A small-molecule ligand and the protein it binds are described below.
Small molecule (SMILES): CC(=O)N[C@H]1[C@H](O[C@H]2[C@H](O)[C@@H](NC(C)=O)CO[C@@H]2CO)O[C@H](CO)[C@@H](O)[C@@H]1O

Sequence of chain 1.C:
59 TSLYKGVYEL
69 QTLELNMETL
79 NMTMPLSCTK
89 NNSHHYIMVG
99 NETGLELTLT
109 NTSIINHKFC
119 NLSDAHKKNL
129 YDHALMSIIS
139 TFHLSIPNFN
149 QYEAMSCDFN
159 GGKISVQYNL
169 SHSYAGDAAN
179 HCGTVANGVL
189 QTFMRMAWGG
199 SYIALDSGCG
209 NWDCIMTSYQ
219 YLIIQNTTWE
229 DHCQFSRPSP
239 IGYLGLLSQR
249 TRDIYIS

Binding-site contacts:
Ligand atom C4 contacts residue ASN119 of chain 1.C at 4.4 Å.
Ligand atom C8 contacts residue PHE117 of chain 1.C at 4.5 Å (hydrophobic).
Ligand atom N2 contacts residue PHE117 of chain 1.C at 3.5 Å.
Ligand atom N2 contacts residue ASN119 of chain 1.C at 3.1 Å (h-bond).
Ligand atom C1 contacts residue ASN119 of chain 1.C at 1.5 Å.
Ligand atom C8 contacts residue HIS115 of chain 1.C at 4.0 Å.
Ligand atom C8 contacts residue CYS155 of chain 1.C at 3.8 Å (hydrophobic).
Ligand atom C8 contacts residue ASP156 of chain 1.C at 3.4 Å.
Ligand atom O7 contacts residue ASP122 of chain 1.C at 4.5 Å.
Ligand atom C3 contacts residue PHE117 of chain 1.C at 4.2 Å (hydrophobic).
Ligand atom C3 contacts residue ASN119 of chain 1.C at 3.9 Å.
Ligand atom C2 contacts residue ASN119 of chain 1.C at 2.6 Å.
Ligand atom C7 contacts residue ASN119 of chain 1.C at 3.1 Å.
Ligand atom C5 contacts residue ASN119 of chain 1.C at 3.8 Å.
Ligand atom C2 contacts residue PHE117 of chain 1.C at 4.1 Å (hydrophobic).
Ligand atom O7 contacts residue ASN119 of chain 1.C at 3.1 Å.
Ligand atom C8 contacts residue ASN119 of chain 1.C at 3.5 Å.
Ligand atom C7 contacts residue PHE117 of chain 1.C at 4.3 Å (hydrophobic).
Ligand atom O5 contacts residue ASN119 of chain 1.C at 2.4 Å (h-bond).
Ligand atom C1 contacts residue PHE117 of chain 1.C at 3.8 Å (hydrophobic).